Binding-site contacts:
Ligand atom F contacts residue PHE203 of chain 3.A at 3.3 Å.
Ligand atom CL contacts residue GLY93 of chain 3.A at 3.4 Å.
Ligand atom N contacts residue PHE94 of chain 3.A at 3.8 Å.
Ligand atom C3 contacts residue TYR156 of chain 3.A at 3.4 Å (hydrophobic).
Ligand atom O contacts residue NAD1 of chain 3.B at 2.5 Å (h-bond).
Ligand atom C11 contacts residue ALA196 of chain 3.A at 3.6 Å (hydrophobic).
Ligand atom C contacts residue ILE200 of chain 3.A at 4.0 Å (hydrophobic).
Ligand atom N contacts residue ALA95 of chain 3.A at 3.3 Å (h-bond).
Ligand atom C10 contacts residue GLY93 of chain 3.A at 3.3 Å.
Ligand atom O3 contacts residue ILE100 of chain 3.A at 2.8 Å.
Ligand atom O2 contacts residue ALA95 of chain 3.A at 3.2 Å (h-bond).
Ligand atom C2 contacts residue NAD1 of chain 3.B at 3.6 Å.
Ligand atom C3 contacts residue TYR146 of chain 3.A at 3.9 Å (hydrophobic).
Ligand atom C6 contacts residue ALA196 of chain 3.A at 3.8 Å (hydrophobic).
Ligand atom C12 contacts residue NAD1 of chain 3.B at 3.6 Å.
Ligand atom F contacts residue ILE200 of chain 3.A at 3.9 Å.
Ligand atom O contacts residue TYR156 of chain 3.A at 2.5 Å (h-bond).
Ligand atom C1 contacts residue NAD1 of chain 3.B at 3.8 Å.
Ligand atom C4 contacts residue NAD1 of chain 3.B at 3.4 Å.
Ligand atom CL contacts residue NAD1 of chain 3.B at 3.4 Å.
Ligand atom C10 contacts residue PHE94 of chain 3.A at 4.0 Å (hydrophobic).
Ligand atom C3 contacts residue NAD1 of chain 3.B at 3.7 Å.
Ligand atom C5 contacts residue NAD1 of chain 3.B at 3.6 Å.
Ligand atom C4 contacts residue TYR156 of chain 3.A at 3.5 Å (hydrophobic).
Ligand atom CL contacts residue ALA196 of chain 3.A at 3.7 Å.
Ligand atom O3 contacts residue ALA95 of chain 3.A at 3.0 Å (h-bond).
Ligand atom O contacts residue LYS163 of chain 3.A at 3.8 Å.
Ligand atom O2 contacts residue PHE94 of chain 3.A at 3.2 Å.
Ligand atom C13 contacts residue ILE200 of chain 3.A at 3.9 Å (hydrophobic).
Ligand atom C11 contacts residue GLY93 of chain 3.A at 3.8 Å.
Ligand atom C11 contacts residue MET159 of chain 3.A at 3.9 Å (hydrophobic).
Ligand atom C contacts residue TYR146 of chain 3.A at 3.5 Å (hydrophobic).
Ligand atom O1 contacts residue ALA196 of chain 3.A at 3.8 Å.
Ligand atom F contacts residue ALA197 of chain 3.A at 3.3 Å.
Ligand atom F contacts residue NAD1 of chain 3.B at 3.3 Å.
Ligand atom C1 contacts residue TYR146 of chain 3.A at 3.8 Å (hydrophobic).
Ligand atom O1 contacts residue NAD1 of chain 3.B at 2.9 Å (h-bond).
Ligand atom C6 contacts residue NAD1 of chain 3.B at 3.7 Å.
Ligand atom C13 contacts residue NAD1 of chain 3.B at 3.4 Å.
Ligand atom N contacts residue ILE100 of chain 3.A at 3.8 Å.

This small molecule binds to this protein.
Small molecule (SMILES): CCc1cc(O)c(Oc2ccc([N+](=O)[O-])cc2Cl)cc1F

Sequence of chain 3.A:
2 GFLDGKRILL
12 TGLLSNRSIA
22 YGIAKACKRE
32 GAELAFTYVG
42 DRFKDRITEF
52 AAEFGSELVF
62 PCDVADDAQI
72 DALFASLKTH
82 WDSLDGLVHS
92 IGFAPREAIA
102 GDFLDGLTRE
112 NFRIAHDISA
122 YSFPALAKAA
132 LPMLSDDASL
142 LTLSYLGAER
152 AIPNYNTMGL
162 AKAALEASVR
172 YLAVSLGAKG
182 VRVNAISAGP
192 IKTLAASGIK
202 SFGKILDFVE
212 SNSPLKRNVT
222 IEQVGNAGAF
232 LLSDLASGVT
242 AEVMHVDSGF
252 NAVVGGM